A protein and the small-molecule ligand that binds it are described below.
Small molecule (SMILES): CC(=O)N[C@H]1[C@H](O[C@H]2[C@H](O)[C@@H](NC(C)=O)CO[C@@H]2CO)O[C@H](CO)[C@@H](O)[C@@H]1O

Sequence of chain 1.F:
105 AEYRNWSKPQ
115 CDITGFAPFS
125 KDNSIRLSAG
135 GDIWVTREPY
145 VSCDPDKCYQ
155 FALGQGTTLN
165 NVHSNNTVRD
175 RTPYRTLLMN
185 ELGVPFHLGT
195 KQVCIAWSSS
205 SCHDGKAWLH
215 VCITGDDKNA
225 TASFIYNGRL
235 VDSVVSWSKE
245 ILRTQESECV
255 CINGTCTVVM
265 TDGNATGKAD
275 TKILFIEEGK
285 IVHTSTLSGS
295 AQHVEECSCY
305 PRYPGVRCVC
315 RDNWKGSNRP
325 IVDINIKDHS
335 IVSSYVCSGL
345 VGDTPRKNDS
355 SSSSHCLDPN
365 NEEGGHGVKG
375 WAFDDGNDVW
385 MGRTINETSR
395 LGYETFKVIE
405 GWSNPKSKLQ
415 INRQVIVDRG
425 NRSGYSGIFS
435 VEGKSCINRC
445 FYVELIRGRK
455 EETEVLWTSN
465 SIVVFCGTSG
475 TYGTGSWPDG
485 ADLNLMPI

Binding-site contacts:
Ligand atom N2 contacts residue ASN390 of chain 1.F at 3.1 Å (h-bond).
Ligand atom O5 contacts residue ASN390 of chain 1.F at 2.2 Å (h-bond).
Ligand atom O7 contacts residue ARG423 of chain 1.F at 4.0 Å.
Ligand atom C5 contacts residue ASN390 of chain 1.F at 3.6 Å.
Ligand atom C5 contacts residue THR392 of chain 1.F at 4.3 Å.
Ligand atom C1 contacts residue SER393 of chain 1.F at 4.4 Å.
Ligand atom C2 contacts residue ASN390 of chain 1.F at 2.5 Å.
Ligand atom C8 contacts residue ARG423 of chain 1.F at 4.3 Å.
Ligand atom C4 contacts residue ASN390 of chain 1.F at 4.2 Å.
Ligand atom O5 contacts residue THR392 of chain 1.F at 4.3 Å.
Ligand atom C5 contacts residue SER393 of chain 1.F at 4.3 Å.
Ligand atom C6 contacts residue LEU395 of chain 1.F at 4.3 Å (hydrophobic).
Ligand atom O5 contacts residue LEU395 of chain 1.F at 3.6 Å.
Ligand atom C7 contacts residue ASN390 of chain 1.F at 3.3 Å.
Ligand atom C3 contacts residue ASN390 of chain 1.F at 3.8 Å.
Ligand atom C1 contacts residue ASN390 of chain 1.F at 1.4 Å.
Ligand atom C8 contacts residue GLU391 of chain 1.F at 4.2 Å.
Ligand atom O6 contacts residue LEU395 of chain 1.F at 3.6 Å.
Ligand atom C1 contacts residue THR392 of chain 1.F at 4.2 Å.
Ligand atom C7 contacts residue ARG423 of chain 1.F at 4.4 Å.
Ligand atom O5 contacts residue SER393 of chain 1.F at 3.5 Å (h-bond).
Ligand atom C6 contacts residue SER393 of chain 1.F at 3.9 Å.
Ligand atom O7 contacts residue ASN390 of chain 1.F at 3.1 Å (h-bond).
Ligand atom O6 contacts residue SER393 of chain 1.F at 4.3 Å.